Sequence of chain 1.B:
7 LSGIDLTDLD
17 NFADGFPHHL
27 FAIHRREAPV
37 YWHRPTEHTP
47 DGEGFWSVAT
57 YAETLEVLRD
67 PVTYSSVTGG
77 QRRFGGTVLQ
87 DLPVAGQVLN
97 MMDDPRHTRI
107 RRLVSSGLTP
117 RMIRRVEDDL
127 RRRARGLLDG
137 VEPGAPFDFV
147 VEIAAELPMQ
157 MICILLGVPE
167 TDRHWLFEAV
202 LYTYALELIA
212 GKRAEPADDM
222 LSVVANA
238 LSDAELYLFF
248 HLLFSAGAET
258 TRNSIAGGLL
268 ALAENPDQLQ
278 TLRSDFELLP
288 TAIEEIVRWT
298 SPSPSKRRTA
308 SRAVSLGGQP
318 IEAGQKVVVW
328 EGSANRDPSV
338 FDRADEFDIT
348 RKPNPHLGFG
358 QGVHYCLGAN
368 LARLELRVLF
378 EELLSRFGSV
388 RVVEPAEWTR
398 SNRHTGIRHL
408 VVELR

The protein below binds the small molecule below.
Small molecule (SMILES): O=C(NCCCn1ccnc1)NC12CC3CC(CC(C3)C1)C2

Binding-site contacts:
Ligand atom C12 contacts residue LEU249 of chain 1.B at 3.7 Å (hydrophobic).
Ligand atom N08 contacts residue SER252 of chain 1.B at 4.3 Å.
Ligand atom C5 contacts residue LEU245 of chain 1.B at 4.1 Å (hydrophobic).
Ligand atom C11 contacts residue LEU249 of chain 1.B at 4.1 Å (hydrophobic).
Ligand atom C12 contacts residue SER252 of chain 1.B at 3.6 Å.
Ligand atom C12 contacts residue HEM1 of chain 1.E at 4.2 Å.
Ligand atom C11 contacts residue HEM1 of chain 1.E at 3.1 Å.
Ligand atom N04 contacts residue SER252 of chain 1.B at 3.4 Å (h-bond).
Ligand atom N04 contacts residue ASN96 of chain 1.B at 4.1 Å.
Ligand atom N08 contacts residue HEM1 of chain 1.E at 4.2 Å.
Ligand atom N10 contacts residue CYS363 of chain 1.B at 4.3 Å.
Ligand atom C05 contacts residue ASN96 of chain 1.B at 3.6 Å.
Ligand atom C03 contacts residue ASN96 of chain 1.B at 3.6 Å.
Ligand atom O13 contacts residue LEU249 of chain 1.B at 4.0 Å.
Ligand atom O13 contacts residue ASN96 of chain 1.B at 2.8 Å (h-bond).
Ligand atom C06 contacts residue SER300 of chain 1.B at 3.8 Å.
Ligand atom N02 contacts residue LEU249 of chain 1.B at 3.9 Å.
Ligand atom C07 contacts residue SER300 of chain 1.B at 4.1 Å.
Ligand atom C03 contacts residue LEU249 of chain 1.B at 3.6 Å (hydrophobic).
Ligand atom C4 contacts residue MET97 of chain 1.B at 4.2 Å (hydrophobic).
Ligand atom C12 contacts residue ALA253 of chain 1.B at 3.7 Å (hydrophobic).
Ligand atom C8 contacts residue HIS248 of chain 1.B at 4.2 Å.
Ligand atom N02 contacts residue SER252 of chain 1.B at 3.5 Å (h-bond).
Ligand atom C07 contacts residue SER252 of chain 1.B at 4.2 Å.
Ligand atom C9 contacts residue LEU249 of chain 1.B at 4.0 Å (hydrophobic).
Ligand atom N10 contacts residue HEM1 of chain 1.E at 2.0 Å.
Ligand atom O13 contacts residue MET97 of chain 1.B at 4.0 Å.
Ligand atom C09 contacts residue THR257 of chain 1.B at 4.2 Å.
Ligand atom C11 contacts residue ALA253 of chain 1.B at 3.2 Å (hydrophobic).
Ligand atom N10 contacts residue ALA253 of chain 1.B at 4.0 Å.
Ligand atom N04 contacts residue LEU249 of chain 1.B at 3.6 Å.
Ligand atom C7 contacts residue HIS248 of chain 1.B at 4.1 Å.
Ligand atom C4 contacts residue VAL90 of chain 1.B at 4.1 Å (hydrophobic).
Ligand atom C05 contacts residue LEU249 of chain 1.B at 4.1 Å (hydrophobic).
Ligand atom C09 contacts residue HEM1 of chain 1.E at 2.9 Å.
Ligand atom C07 contacts residue THR257 of chain 1.B at 3.5 Å.
Ligand atom C03 contacts residue SER252 of chain 1.B at 4.0 Å.
Ligand atom C6 contacts residue LEU245 of chain 1.B at 3.8 Å (hydrophobic).
Ligand atom C6 contacts residue HIS248 of chain 1.B at 3.8 Å.
Ligand atom N08 contacts residue THR257 of chain 1.B at 3.8 Å.